The protein below binds the small molecule below.
Small molecule (SMILES): CC(=O)N[C@@H]1[C@@H](O)[C@H](O)[C@@H](CO)O[C@H]1O

Binding-site contacts:
Ligand atom C7 contacts residue ASN136 of chain 1.A at 3.7 Å.
Ligand atom O5 contacts residue ASN136 of chain 1.A at 2.3 Å (h-bond).
Ligand atom C8 contacts residue GLU180 of chain 1.A at 3.2 Å.
Ligand atom C7 contacts residue GLU180 of chain 1.A at 3.4 Å.
Ligand atom O5 contacts residue LYS152 of chain 1.A at 4.3 Å.
Ligand atom C1 contacts residue ASN136 of chain 1.A at 1.4 Å.
Ligand atom C3 contacts residue ASN136 of chain 1.A at 3.8 Å.
Ligand atom C5 contacts residue ASN136 of chain 1.A at 3.6 Å.
Ligand atom O6 contacts residue LYS152 of chain 1.A at 4.1 Å.
Ligand atom C4 contacts residue ASN136 of chain 1.A at 4.2 Å.
Ligand atom C8 contacts residue ASN181 of chain 1.A at 4.2 Å.
Ligand atom O7 contacts residue GLU180 of chain 1.A at 3.5 Å (salt-bridge).
Ligand atom N2 contacts residue GLU180 of chain 1.A at 4.3 Å.
Ligand atom O7 contacts residue ASN136 of chain 1.A at 4.0 Å.
Ligand atom C2 contacts residue ASN136 of chain 1.A at 2.5 Å.
Ligand atom N2 contacts residue ASN136 of chain 1.A at 2.9 Å (h-bond).
Ligand atom C6 contacts residue ASN136 of chain 1.A at 4.4 Å.
Ligand atom C8 contacts residue ALA182 of chain 1.A at 3.9 Å (hydrophobic).

Sequence of chain 1.A:
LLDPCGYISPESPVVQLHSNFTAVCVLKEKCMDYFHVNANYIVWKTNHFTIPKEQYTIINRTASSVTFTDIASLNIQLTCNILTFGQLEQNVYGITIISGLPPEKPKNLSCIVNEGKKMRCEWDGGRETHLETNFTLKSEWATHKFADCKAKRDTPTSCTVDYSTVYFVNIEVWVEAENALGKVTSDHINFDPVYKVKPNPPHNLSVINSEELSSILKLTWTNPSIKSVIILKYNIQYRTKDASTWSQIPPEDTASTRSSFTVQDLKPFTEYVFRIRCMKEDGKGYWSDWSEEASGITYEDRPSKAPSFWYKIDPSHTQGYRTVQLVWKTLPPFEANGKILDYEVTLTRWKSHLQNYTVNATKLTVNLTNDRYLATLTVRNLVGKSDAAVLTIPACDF